Binding-site contacts:
Ligand atom O7 contacts residue ASN182 of chain 1.B at 3.8 Å.
Ligand atom O5 contacts residue SER185 of chain 1.B at 3.4 Å.
Ligand atom C3 contacts residue ASN182 of chain 1.B at 3.8 Å.
Ligand atom O7 contacts residue SER115 of chain 1.B at 3.7 Å.
Ligand atom O7 contacts residue THR184 of chain 1.B at 4.2 Å.
Ligand atom C6 contacts residue THR184 of chain 1.B at 3.5 Å.
Ligand atom O5 contacts residue THR184 of chain 1.B at 4.2 Å.
Ligand atom C1 contacts residue ASN182 of chain 1.B at 1.4 Å.
Ligand atom C8 contacts residue SER115 of chain 1.B at 4.3 Å.
Ligand atom O5 contacts residue ASN182 of chain 1.B at 2.4 Å (h-bond).
Ligand atom C4 contacts residue ASN182 of chain 1.B at 4.3 Å.
Ligand atom C6 contacts residue SER185 of chain 1.B at 4.0 Å.
Ligand atom C5 contacts residue THR184 of chain 1.B at 4.0 Å.
Ligand atom C7 contacts residue ASN182 of chain 1.B at 3.7 Å.
Ligand atom O6 contacts residue SER185 of chain 1.B at 4.2 Å.
Ligand atom N2 contacts residue ASN182 of chain 1.B at 2.8 Å (h-bond).
Ligand atom C1 contacts residue SER185 of chain 1.B at 4.0 Å.
Ligand atom C5 contacts residue SER185 of chain 1.B at 4.3 Å.
Ligand atom C5 contacts residue ASN182 of chain 1.B at 3.7 Å.
Ligand atom C2 contacts residue ASN182 of chain 1.B at 2.5 Å.
Ligand atom C7 contacts residue SER115 of chain 1.B at 4.5 Å.

Sequence of chain 1.B:
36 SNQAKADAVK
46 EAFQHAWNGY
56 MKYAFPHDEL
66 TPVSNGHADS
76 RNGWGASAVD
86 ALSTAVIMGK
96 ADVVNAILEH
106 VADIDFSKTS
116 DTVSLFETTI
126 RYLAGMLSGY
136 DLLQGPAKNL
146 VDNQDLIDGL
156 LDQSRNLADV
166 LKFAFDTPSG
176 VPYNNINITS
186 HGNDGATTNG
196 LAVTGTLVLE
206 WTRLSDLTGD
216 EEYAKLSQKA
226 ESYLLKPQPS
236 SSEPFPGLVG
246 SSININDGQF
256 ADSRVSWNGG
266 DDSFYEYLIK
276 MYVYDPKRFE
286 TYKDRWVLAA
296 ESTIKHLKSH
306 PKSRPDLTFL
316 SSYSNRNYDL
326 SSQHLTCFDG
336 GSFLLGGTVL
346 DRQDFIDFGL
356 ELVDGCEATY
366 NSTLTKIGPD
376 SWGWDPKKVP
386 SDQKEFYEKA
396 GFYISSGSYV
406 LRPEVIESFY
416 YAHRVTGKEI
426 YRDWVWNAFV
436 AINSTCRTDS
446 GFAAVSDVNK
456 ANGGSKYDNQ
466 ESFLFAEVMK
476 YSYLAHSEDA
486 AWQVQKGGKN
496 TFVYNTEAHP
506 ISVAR

A small-molecule ligand and the protein it binds are described below.
Small molecule (SMILES): CC(=O)N[C@H]1[C@@H](O[C@H]2[C@H](O)[C@@H](NC(C)=O)CO[C@@H]2CO)O[C@H](CO)[C@@H](O)[C@@H]1O